Binding-site contacts:
Ligand atom O2 contacts residue VAL186 of chain 1.A at 4.0 Å.
Ligand atom C3 contacts residue GLY184 of chain 1.A at 4.0 Å.
Ligand atom C4 contacts residue GLU150 of chain 1.A at 3.8 Å.
Ligand atom C2 contacts residue TRP194 of chain 1.A at 4.2 Å (hydrophobic).
Ligand atom C2 contacts residue PRO185 of chain 1.A at 3.9 Å (hydrophobic).
Ligand atom O4 contacts residue GLU150 of chain 1.A at 3.7 Å.
Ligand atom O2 contacts residue PRO185 of chain 1.A at 3.9 Å.
Ligand atom C4 contacts residue SER140 of chain 1.A at 3.7 Å.
Ligand atom O3 contacts residue SER140 of chain 1.A at 2.5 Å (h-bond).
Ligand atom O6 contacts residue THR147 of chain 1.A at 3.5 Å.
Ligand atom C6 contacts residue TRP194 of chain 1.A at 3.9 Å (hydrophobic).
Ligand atom C4 contacts residue TYR153 of chain 1.A at 3.7 Å (hydrophobic).
Ligand atom O4 contacts residue TYR153 of chain 1.A at 4.2 Å.
Ligand atom O3 contacts residue PRO185 of chain 1.A at 3.9 Å.
Ligand atom O3 contacts residue TYR153 of chain 1.A at 4.2 Å.
Ligand atom O2 contacts residue GLY184 of chain 1.A at 3.1 Å (h-bond).
Ligand atom O4 contacts residue TYR92 of chain 1.A at 3.5 Å.
Ligand atom O3 contacts residue GLY184 of chain 1.A at 3.0 Å (h-bond).
Ligand atom C5 contacts residue TRP194 of chain 1.A at 4.1 Å (hydrophobic).
Ligand atom C5 contacts residue PRO185 of chain 1.A at 4.0 Å (hydrophobic).
Ligand atom C2 contacts residue TYR153 of chain 1.A at 4.0 Å (hydrophobic).
Ligand atom O4 contacts residue TRP194 of chain 1.A at 3.1 Å.
Ligand atom C2 contacts residue GLY184 of chain 1.A at 3.8 Å.
Ligand atom C1 contacts residue TYR153 of chain 1.A at 3.8 Å (hydrophobic).
Ligand atom O6 contacts residue GLU150 of chain 1.A at 2.5 Å (salt-bridge).
Ligand atom C6 contacts residue GLU150 of chain 1.A at 3.0 Å.
Ligand atom O5 contacts residue SER140 of chain 1.A at 3.4 Å (h-bond).
Ligand atom C4 contacts residue TRP194 of chain 1.A at 4.2 Å (hydrophobic).
Ligand atom O5 contacts residue ALA142 of chain 1.A at 4.0 Å.
Ligand atom O5 contacts residue PRO185 of chain 1.A at 4.2 Å.
Ligand atom C1 contacts residue TYR92 of chain 1.A at 4.2 Å (hydrophobic).
Ligand atom C3 contacts residue SER140 of chain 1.A at 3.1 Å.
Ligand atom O3 contacts residue PRO183 of chain 1.A at 2.8 Å (h-bond).
Ligand atom O5 contacts residue LEU141 of chain 1.A at 3.7 Å.
Ligand atom C5 contacts residue SER140 of chain 1.A at 4.2 Å.
Ligand atom O5 contacts residue GLY184 of chain 1.A at 4.0 Å.
Ligand atom C5 contacts residue GLU150 of chain 1.A at 3.8 Å.
Ligand atom O5 contacts residue PRO183 of chain 1.A at 4.1 Å.
Ligand atom O3 contacts residue LEU141 of chain 1.A at 4.2 Å.
Ligand atom C3 contacts residue TYR153 of chain 1.A at 3.5 Å (hydrophobic).

Sequence of chain 1.A:
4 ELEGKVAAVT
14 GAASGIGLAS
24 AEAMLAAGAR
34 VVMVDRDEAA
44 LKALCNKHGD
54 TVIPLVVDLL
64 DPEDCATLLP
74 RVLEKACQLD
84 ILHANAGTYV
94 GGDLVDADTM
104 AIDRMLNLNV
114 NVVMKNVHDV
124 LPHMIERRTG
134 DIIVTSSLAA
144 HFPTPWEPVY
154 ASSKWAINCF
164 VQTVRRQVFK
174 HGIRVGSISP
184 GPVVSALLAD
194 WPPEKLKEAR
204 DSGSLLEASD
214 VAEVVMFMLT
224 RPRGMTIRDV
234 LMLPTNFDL

The small molecule below binds the protein below.
Small molecule (SMILES): OC[C@@H](O)[C@@H](O)[C@H](O)[C@@H](O)CO